This protein binds this small molecule.
Small molecule (SMILES): CC(=O)N[C@@H]1[C@@H](O)[C@H](O)[C@@H](CO)O[C@H]1O

Sequence of chain 1.A:
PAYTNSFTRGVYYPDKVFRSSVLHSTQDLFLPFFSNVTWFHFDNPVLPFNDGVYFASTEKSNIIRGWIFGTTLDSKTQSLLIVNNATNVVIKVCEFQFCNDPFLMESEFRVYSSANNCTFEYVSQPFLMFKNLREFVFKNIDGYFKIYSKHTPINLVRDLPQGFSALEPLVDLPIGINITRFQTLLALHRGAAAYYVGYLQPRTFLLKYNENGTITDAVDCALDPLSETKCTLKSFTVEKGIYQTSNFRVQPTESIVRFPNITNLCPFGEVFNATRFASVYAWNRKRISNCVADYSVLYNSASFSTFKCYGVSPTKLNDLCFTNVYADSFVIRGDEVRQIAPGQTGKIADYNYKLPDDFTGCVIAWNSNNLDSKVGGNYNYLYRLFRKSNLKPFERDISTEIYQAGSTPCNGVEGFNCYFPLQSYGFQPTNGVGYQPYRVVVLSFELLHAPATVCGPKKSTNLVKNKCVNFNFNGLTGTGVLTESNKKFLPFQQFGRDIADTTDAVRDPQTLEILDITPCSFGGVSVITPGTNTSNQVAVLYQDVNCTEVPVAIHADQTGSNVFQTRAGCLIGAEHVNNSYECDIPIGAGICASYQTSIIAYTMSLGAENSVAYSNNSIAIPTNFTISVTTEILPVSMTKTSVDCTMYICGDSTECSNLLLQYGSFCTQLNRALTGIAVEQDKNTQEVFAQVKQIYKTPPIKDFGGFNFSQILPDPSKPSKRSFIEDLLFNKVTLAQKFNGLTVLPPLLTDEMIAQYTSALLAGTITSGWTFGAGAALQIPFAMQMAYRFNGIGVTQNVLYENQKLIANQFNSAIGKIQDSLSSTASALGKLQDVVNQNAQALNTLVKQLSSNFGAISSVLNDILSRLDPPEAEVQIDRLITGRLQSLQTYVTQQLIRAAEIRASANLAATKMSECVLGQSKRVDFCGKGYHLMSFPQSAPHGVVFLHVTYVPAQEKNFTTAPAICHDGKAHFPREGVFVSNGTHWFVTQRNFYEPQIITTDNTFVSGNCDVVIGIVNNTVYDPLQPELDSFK

Binding-site contacts:
Ligand atom N2 contacts residue ASN331 of chain 1.A at 2.8 Å (h-bond).
Ligand atom C6 contacts residue GLN580 of chain 1.A at 3.2 Å.
Ligand atom C1 contacts residue ASN331 of chain 1.A at 1.4 Å.
Ligand atom O7 contacts residue ASN331 of chain 1.A at 3.3 Å (h-bond).
Ligand atom O5 contacts residue ASN331 of chain 1.A at 2.5 Å (h-bond).
Ligand atom C5 contacts residue GLN580 of chain 1.A at 4.0 Å.
Ligand atom C4 contacts residue GLN580 of chain 1.A at 4.1 Å.
Ligand atom C4 contacts residue ASN331 of chain 1.A at 4.3 Å.
Ligand atom O6 contacts residue GLN580 of chain 1.A at 2.1 Å (h-bond).
Ligand atom C5 contacts residue ASN331 of chain 1.A at 3.7 Å.
Ligand atom C6 contacts residue LEU582 of chain 1.A at 3.8 Å (hydrophobic).
Ligand atom C7 contacts residue ASN331 of chain 1.A at 3.2 Å.
Ligand atom C8 contacts residue ASN331 of chain 1.A at 4.3 Å.
Ligand atom O6 contacts residue THR581 of chain 1.A at 4.2 Å.
Ligand atom O6 contacts residue LEU582 of chain 1.A at 3.2 Å.
Ligand atom C2 contacts residue ASN331 of chain 1.A at 2.4 Å.
Ligand atom O5 contacts residue GLN580 of chain 1.A at 4.2 Å.
Ligand atom C3 contacts residue ASN331 of chain 1.A at 3.8 Å.